Binding-site contacts:
Ligand atom O'Q contacts residue ARG619 of chain 1.A at 3.6 Å (salt-bridge).
Ligand atom O5D contacts residue ALA511 of chain 1.A at 3.3 Å.
Ligand atom O1B contacts residue ARG535 of chain 1.A at 3.2 Å (salt-bridge).
Ligand atom N3 contacts residue LYS526 of chain 1.A at 2.9 Å (salt-bridge).
Ligand atom O2' contacts residue ALA393 of chain 1.A at 3.3 Å (h-bond).
Ligand atom O2 contacts residue LEU527 of chain 1.A at 3.5 Å.
Ligand atom O2' contacts residue TYR398 of chain 1.A at 2.6 Å (h-bond).
Ligand atom C3' contacts residue GLU434 of chain 1.A at 3.4 Å.
Ligand atom O2D contacts residue GLN533 of chain 1.A at 3.0 Å (h-bond).
Ligand atom O3' contacts residue THR432 of chain 1.A at 3.6 Å (h-bond).
Ligand atom C6' contacts residue ASN492 of chain 1.A at 3.2 Å.
Ligand atom O1B contacts residue ASN492 of chain 1.A at 2.7 Å (h-bond).
Ligand atom C2 contacts residue ILE528 of chain 1.A at 3.1 Å (hydrophobic).
Ligand atom C3D contacts residue TYR609 of chain 1.A at 3.5 Å (hydrophobic).
Ligand atom O2 contacts residue LYS526 of chain 1.A at 3.5 Å (salt-bridge).
Ligand atom O3' contacts residue TYR463 of chain 1.A at 2.8 Å.
Ligand atom O2D contacts residue TYR613 of chain 1.A at 3.5 Å (h-bond).
Ligand atom C2' contacts residue ALA393 of chain 1.A at 3.3 Å (hydrophobic).
Ligand atom C2' contacts residue TYR398 of chain 1.A at 3.6 Å (hydrophobic).
Ligand atom O'Q contacts residue SER433 of chain 1.A at 2.8 Å (h-bond).
Ligand atom O'P contacts residue ASN492 of chain 1.A at 3.1 Å.
Ligand atom O2' contacts residue PRO395 of chain 1.A at 3.1 Å.
Ligand atom N3 contacts residue ILE528 of chain 1.A at 3.0 Å.
Ligand atom O1B contacts residue ARG619 of chain 1.A at 3.3 Å (salt-bridge).
Ligand atom O3D contacts residue ARG535 of chain 1.A at 3.5 Å (salt-bridge).
Ligand atom O3D contacts residue TYR613 of chain 1.A at 2.6 Å (h-bond).
Ligand atom O1A contacts residue ALA511 of chain 1.A at 3.4 Å (h-bond).
Ligand atom O3' contacts residue TYR398 of chain 1.A at 3.3 Å (h-bond).
Ligand atom O'Q contacts residue ASN492 of chain 1.A at 2.7 Å (h-bond).
Ligand atom O4' contacts residue THR432 of chain 1.A at 2.5 Å (h-bond).
Ligand atom O4 contacts residue GLN514 of chain 1.A at 3.3 Å.
Ligand atom O2B contacts residue ARG460 of chain 1.A at 3.2 Å (salt-bridge).
Ligand atom O2A contacts residue ARG510 of chain 1.A at 3.2 Å.
Ligand atom O4D contacts residue ILE574 of chain 1.A at 3.2 Å.
Ligand atom O2B contacts residue ARG535 of chain 1.A at 3.1 Å (salt-bridge).
Ligand atom O2' contacts residue GLU434 of chain 1.A at 3.4 Å (salt-bridge).
Ligand atom O2 contacts residue ILE528 of chain 1.A at 2.7 Å (h-bond).
Ligand atom C5' contacts residue ARG619 of chain 1.A at 3.5 Å.
Ligand atom O'Q contacts residue PRO490 of chain 1.A at 3.1 Å (h-bond).
Ligand atom O1A contacts residue ARG510 of chain 1.A at 3.5 Å.

Sequence of chain 1.A:
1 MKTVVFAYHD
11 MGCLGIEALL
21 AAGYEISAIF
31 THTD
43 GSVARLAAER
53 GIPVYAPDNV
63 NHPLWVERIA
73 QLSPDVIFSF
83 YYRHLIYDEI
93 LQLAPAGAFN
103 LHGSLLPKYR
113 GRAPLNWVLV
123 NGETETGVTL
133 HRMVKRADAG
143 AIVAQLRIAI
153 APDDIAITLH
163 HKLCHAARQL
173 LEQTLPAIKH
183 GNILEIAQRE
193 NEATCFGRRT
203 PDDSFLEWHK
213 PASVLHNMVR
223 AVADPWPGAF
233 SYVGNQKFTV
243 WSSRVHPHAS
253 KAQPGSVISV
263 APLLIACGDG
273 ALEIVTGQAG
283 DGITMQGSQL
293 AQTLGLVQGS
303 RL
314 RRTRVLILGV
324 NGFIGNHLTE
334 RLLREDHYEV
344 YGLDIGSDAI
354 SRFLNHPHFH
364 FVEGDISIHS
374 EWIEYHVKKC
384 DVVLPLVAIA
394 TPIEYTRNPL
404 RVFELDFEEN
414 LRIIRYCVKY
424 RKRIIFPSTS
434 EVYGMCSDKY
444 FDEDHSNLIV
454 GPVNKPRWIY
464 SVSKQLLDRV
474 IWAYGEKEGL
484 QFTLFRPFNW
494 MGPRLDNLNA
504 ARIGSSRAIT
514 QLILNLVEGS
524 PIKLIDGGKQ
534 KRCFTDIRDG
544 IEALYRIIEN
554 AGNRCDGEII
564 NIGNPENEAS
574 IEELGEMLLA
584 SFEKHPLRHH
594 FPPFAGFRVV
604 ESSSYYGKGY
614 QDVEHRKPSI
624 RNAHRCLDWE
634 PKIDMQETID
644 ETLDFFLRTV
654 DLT

This small molecule binds to this protein.
Small molecule (SMILES): O=C(O)[C@H]1O[C@H](O[P](=O)(O)O[P](=O)(O)OC[C@H]2O[C@@H](n3ccc(=O)[nH]c3=O)[C@H](O)[C@@H]2O)[C@H](O)[C@@H](O)[C@@H]1O